Binding-site contacts:
Ligand atom O1P contacts residue ARG61 of chain 2.A at 2.9 Å (salt-bridge).
Ligand atom CA contacts residue ASN180 of chain 2.A at 3.2 Å.
Ligand atom P contacts residue TYR135 of chain 2.A at 3.8 Å.
Ligand atom O1P contacts residue LYS54 of chain 2.A at 3.5 Å (salt-bridge).
Ligand atom P contacts residue ARG134 of chain 2.A at 3.8 Å.
Ligand atom CB contacts residue ARG65 of chain 2.A at 3.6 Å.
Ligand atom P contacts residue ARG61 of chain 2.A at 3.6 Å.
Ligand atom O contacts residue LYS54 of chain 2.A at 3.6 Å.
Ligand atom CG2 contacts residue ASN180 of chain 2.A at 3.6 Å.
Ligand atom C contacts residue ASN231 of chain 2.A at 3.7 Å.
Ligand atom O2P contacts residue ARG134 of chain 2.A at 2.8 Å (salt-bridge).
Ligand atom O contacts residue VAL183 of chain 2.A at 3.5 Å.
Ligand atom CG2 contacts residue GLY176 of chain 2.A at 3.5 Å.
Ligand atom O3P contacts residue TYR135 of chain 2.A at 2.6 Å (h-bond).
Ligand atom CB contacts residue ASN231 of chain 2.A at 3.6 Å.
Ligand atom N contacts residue ASN180 of chain 2.A at 3.0 Å (h-bond).
Ligand atom O3P contacts residue ARG134 of chain 2.A at 2.9 Å (salt-bridge).
Ligand atom O contacts residue ASN180 of chain 2.A at 2.9 Å (h-bond).
Ligand atom OXT contacts residue LYS54 of chain 2.A at 3.8 Å.
Ligand atom CB contacts residue TRP235 of chain 2.A at 3.9 Å (hydrophobic).
Ligand atom CA contacts residue ASN231 of chain 2.A at 3.7 Å.
Ligand atom O2P contacts residue ARG61 of chain 2.A at 2.9 Å (salt-bridge).
Ligand atom N contacts residue ASN231 of chain 2.A at 2.8 Å (h-bond).
Ligand atom CB contacts residue ASN231 of chain 2.A at 3.6 Å.
Ligand atom C contacts residue ASN180 of chain 2.A at 3.6 Å.
Ligand atom CG1 contacts residue MU91 of chain 2.F at 3.8 Å.
Ligand atom CG2 contacts residue ARG134 of chain 2.A at 3.9 Å.
Ligand atom CG contacts residue VAL183 of chain 2.A at 3.8 Å (hydrophobic).
Ligand atom O contacts residue LEU179 of chain 2.A at 3.5 Å.
Ligand atom O contacts residue ASN231 of chain 2.A at 3.0 Å (h-bond).
Ligand atom CA contacts residue ASN231 of chain 2.A at 3.6 Å.
Ligand atom C contacts residue LYS127 of chain 2.A at 3.7 Å.
Ligand atom OXT contacts residue MU91 of chain 2.F at 3.6 Å.
Ligand atom CG2 contacts residue VAL183 of chain 2.A at 3.7 Å (hydrophobic).
Ligand atom CG1 contacts residue LEU227 of chain 2.A at 3.5 Å (hydrophobic).
Ligand atom CB contacts residue ASN180 of chain 2.A at 3.2 Å.
Ligand atom CA contacts residue LEU179 of chain 2.A at 3.8 Å (hydrophobic).
Ligand atom CG1 contacts residue LEU179 of chain 2.A at 3.8 Å (hydrophobic).
Ligand atom CG2 contacts residue MU91 of chain 2.F at 3.8 Å.
Ligand atom O contacts residue LYS127 of chain 2.A at 2.8 Å (salt-bridge).

The protein below binds the small molecule below.
Small molecule (SMILES): CC(C)[C@H](NC(=O)[C@@H](NC(=O)[C@H](C)NC(=O)[C@@H]1CCCN1C(=O)[C@@H](N)Cc1ccccc1)[C@@H](C)OP(=O)(O)O)C(=O)O

Sequence of chain 2.A:
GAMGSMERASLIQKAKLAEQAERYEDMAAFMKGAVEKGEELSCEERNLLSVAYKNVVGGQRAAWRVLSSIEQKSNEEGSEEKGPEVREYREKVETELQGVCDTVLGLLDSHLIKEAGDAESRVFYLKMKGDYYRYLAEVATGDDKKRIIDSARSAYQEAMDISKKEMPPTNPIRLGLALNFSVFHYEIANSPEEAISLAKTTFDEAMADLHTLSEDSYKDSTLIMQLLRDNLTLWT